Sequence of chain 1.A:
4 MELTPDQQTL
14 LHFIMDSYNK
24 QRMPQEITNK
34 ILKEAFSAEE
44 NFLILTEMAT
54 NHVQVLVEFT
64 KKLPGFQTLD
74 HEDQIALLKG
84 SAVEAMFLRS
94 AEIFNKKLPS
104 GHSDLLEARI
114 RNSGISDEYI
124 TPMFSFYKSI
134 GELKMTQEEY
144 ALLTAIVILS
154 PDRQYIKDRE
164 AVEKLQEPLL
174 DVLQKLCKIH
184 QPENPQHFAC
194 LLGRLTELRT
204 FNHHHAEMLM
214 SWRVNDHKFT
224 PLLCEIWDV

A protein and the small-molecule ligand that binds it are described below.
Small molecule (SMILES): COc1ccc(-c2nc3cc(F)ccc3n2[C@H](C(=O)NC2CCC(C(=O)O)CC2)C2CCCCC2)c(OC)n1

Binding-site contacts:
Ligand atom C12 contacts residue ARG92 of chain 1.A at 3.7 Å.
Ligand atom O19 contacts residue ARG92 of chain 1.A at 3.1 Å (salt-bridge).
Ligand atom C22 contacts residue MET89 of chain 1.A at 3.8 Å (hydrophobic).
Ligand atom C1 contacts residue TYR130 of chain 1.A at 3.8 Å (hydrophobic).
Ligand atom C23 contacts residue ILE30 of chain 1.A at 3.6 Å (hydrophobic).
Ligand atom C30 contacts residue ILE30 of chain 1.A at 3.7 Å (hydrophobic).
Ligand atom C39 contacts residue SER116 of chain 1.A at 3.7 Å.
Ligand atom O28 contacts residue HIS55 of chain 1.A at 3.3 Å.
Ligand atom C36 contacts residue LEU48 of chain 1.A at 3.8 Å (hydrophobic).
Ligand atom N3 contacts residue TYR130 of chain 1.A at 2.9 Å (h-bond).
Ligand atom C12 contacts residue HIS55 of chain 1.A at 3.8 Å.
Ligand atom C14 contacts residue ILE113 of chain 1.A at 3.6 Å (hydrophobic).
Ligand atom C35 contacts residue MET89 of chain 1.A at 3.6 Å (hydrophobic).
Ligand atom C18 contacts residue ARG92 of chain 1.A at 3.8 Å.
Ligand atom C16 contacts residue ILE34 of chain 1.A at 3.7 Å (hydrophobic).
Ligand atom C21 contacts residue ILE113 of chain 1.A at 3.8 Å (hydrophobic).
Ligand atom C5 contacts residue SER93 of chain 1.A at 3.7 Å.
Ligand atom N3 contacts residue SER93 of chain 1.A at 3.6 Å.
Ligand atom C38 contacts residue ILE47 of chain 1.A at 3.8 Å (hydrophobic).
Ligand atom O32 contacts residue MET211 of chain 1.A at 3.7 Å.
Ligand atom C26 contacts residue MET89 of chain 1.A at 3.7 Å (hydrophobic).
Ligand atom C21 contacts residue SER93 of chain 1.A at 3.5 Å.
Ligand atom C39 contacts residue ASN44 of chain 1.A at 3.6 Å.
Ligand atom C14 contacts residue SER93 of chain 1.A at 3.4 Å.
Ligand atom C5 contacts residue TYR130 of chain 1.A at 3.8 Å (hydrophobic).
Ligand atom C35 contacts residue SER93 of chain 1.A at 3.4 Å.
Ligand atom O25 contacts residue SER93 of chain 1.A at 3.0 Å (h-bond).
Ligand atom O17 contacts residue MET51 of chain 1.A at 3.4 Å.
Ligand atom N9 contacts residue LEU48 of chain 1.A at 3.8 Å.
Ligand atom C38 contacts residue ASN44 of chain 1.A at 3.6 Å.
Ligand atom F29 contacts residue PHE97 of chain 1.A at 3.0 Å.
Ligand atom N11 contacts residue SER93 of chain 1.A at 3.5 Å (h-bond).
Ligand atom C22 contacts residue HIS55 of chain 1.A at 3.8 Å.
Ligand atom O32 contacts residue ILE118 of chain 1.A at 3.8 Å.
Ligand atom C18 contacts residue ILE96 of chain 1.A at 3.8 Å (hydrophobic).
Ligand atom N9 contacts residue PHE90 of chain 1.A at 3.6 Å.
Ligand atom C31 contacts residue MET89 of chain 1.A at 3.5 Å (hydrophobic).
Ligand atom F29 contacts residue ILE96 of chain 1.A at 3.5 Å.
Ligand atom F29 contacts residue SER93 of chain 1.A at 3.3 Å.
Ligand atom C31 contacts residue SER93 of chain 1.A at 3.1 Å.